Binding-site contacts:
Ligand atom OXT contacts residue ZN1 of chain 2.F at 4.2 Å.
Ligand atom OXT contacts residue HBA1 of chain 2.E at 4.3 Å.
Ligand atom CA contacts residue GLN149 of chain 2.A at 3.9 Å.
Ligand atom O contacts residue ZN1 of chain 2.F at 2.2 Å.
Ligand atom CA contacts residue HBA1 of chain 2.E at 3.0 Å.
Ligand atom O3 contacts residue ASP177 of chain 2.A at 4.2 Å.
Ligand atom O contacts residue PRO175 of chain 2.A at 4.2 Å.
Ligand atom CA contacts residue ARG72 of chain 2.A at 3.8 Å.
Ligand atom O3 contacts residue HBA1 of chain 2.E at 2.9 Å (h-bond).
Ligand atom O3 contacts residue ARG72 of chain 2.A at 2.8 Å (salt-bridge).
Ligand atom O contacts residue ALA176 of chain 2.A at 3.6 Å.
Ligand atom O contacts residue HBA1 of chain 2.E at 4.2 Å.
Ligand atom CB contacts residue HBA1 of chain 2.E at 3.3 Å.
Ligand atom OXT contacts residue GLY174 of chain 2.A at 3.2 Å.
Ligand atom CA contacts residue GLU151 of chain 2.A at 3.8 Å.
Ligand atom C contacts residue PRO175 of chain 2.A at 3.8 Å (hydrophobic).
Ligand atom O contacts residue GLU151 of chain 2.A at 3.1 Å (salt-bridge).
Ligand atom C contacts residue HBA1 of chain 2.E at 3.8 Å.
Ligand atom C contacts residue GLY174 of chain 2.A at 3.3 Å.
Ligand atom C contacts residue ZN1 of chain 2.F at 2.9 Å.
Ligand atom CA contacts residue ZN1 of chain 2.F at 2.9 Å.
Ligand atom O contacts residue ASP177 of chain 2.A at 3.0 Å (salt-bridge).
Ligand atom CB contacts residue TRP21 of chain 2.A at 4.3 Å (hydrophobic).
Ligand atom O contacts residue VAL120 of chain 2.B at 4.0 Å.
Ligand atom CB contacts residue GLY174 of chain 2.A at 4.0 Å.
Ligand atom C contacts residue ASP177 of chain 2.A at 3.9 Å.
Ligand atom O3 contacts residue ZN1 of chain 2.F at 2.1 Å.
Ligand atom OXT contacts residue ASP177 of chain 2.A at 4.0 Å.
Ligand atom C contacts residue ALA176 of chain 2.A at 3.6 Å (hydrophobic).
Ligand atom OXT contacts residue PRO175 of chain 2.A at 3.0 Å (h-bond).
Ligand atom O3 contacts residue GLY174 of chain 2.A at 4.0 Å.
Ligand atom O3 contacts residue GLN149 of chain 2.A at 3.1 Å (h-bond).
Ligand atom CB contacts residue PHE172 of chain 2.A at 3.7 Å (hydrophobic).
Ligand atom CA contacts residue GLY174 of chain 2.A at 3.6 Å.
Ligand atom O contacts residue GLY174 of chain 2.A at 3.6 Å.
Ligand atom CB contacts residue ARG72 of chain 2.A at 4.1 Å.
Ligand atom O3 contacts residue GLU151 of chain 2.A at 3.2 Å (salt-bridge).
Ligand atom C contacts residue GLU151 of chain 2.A at 3.8 Å.
Ligand atom OXT contacts residue ALA176 of chain 2.A at 2.8 Å (h-bond).
Ligand atom CB contacts residue LEU214 of chain 2.A at 3.9 Å (hydrophobic).

This protein binds this small molecule.
Small molecule (SMILES): CC(=O)C(=O)O

Sequence of chain 2.B:
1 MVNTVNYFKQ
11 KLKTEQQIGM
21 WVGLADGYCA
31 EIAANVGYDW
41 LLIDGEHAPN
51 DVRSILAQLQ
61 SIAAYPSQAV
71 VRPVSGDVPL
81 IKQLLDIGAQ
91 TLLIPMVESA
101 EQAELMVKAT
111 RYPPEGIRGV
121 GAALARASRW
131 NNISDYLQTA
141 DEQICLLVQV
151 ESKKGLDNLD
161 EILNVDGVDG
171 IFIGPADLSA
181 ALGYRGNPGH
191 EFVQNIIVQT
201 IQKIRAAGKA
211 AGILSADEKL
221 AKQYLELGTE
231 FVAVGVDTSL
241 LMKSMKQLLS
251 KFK

Sequence of chain 2.A:
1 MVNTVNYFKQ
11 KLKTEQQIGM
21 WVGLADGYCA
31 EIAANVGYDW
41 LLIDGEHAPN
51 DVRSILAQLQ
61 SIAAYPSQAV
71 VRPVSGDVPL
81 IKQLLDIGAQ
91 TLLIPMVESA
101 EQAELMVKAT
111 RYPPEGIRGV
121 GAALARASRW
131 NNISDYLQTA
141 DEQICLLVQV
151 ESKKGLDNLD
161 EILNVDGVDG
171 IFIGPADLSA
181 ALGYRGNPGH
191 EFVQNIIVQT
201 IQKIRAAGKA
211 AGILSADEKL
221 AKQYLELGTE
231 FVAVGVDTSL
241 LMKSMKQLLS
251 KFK